Sequence of chain 1.A:
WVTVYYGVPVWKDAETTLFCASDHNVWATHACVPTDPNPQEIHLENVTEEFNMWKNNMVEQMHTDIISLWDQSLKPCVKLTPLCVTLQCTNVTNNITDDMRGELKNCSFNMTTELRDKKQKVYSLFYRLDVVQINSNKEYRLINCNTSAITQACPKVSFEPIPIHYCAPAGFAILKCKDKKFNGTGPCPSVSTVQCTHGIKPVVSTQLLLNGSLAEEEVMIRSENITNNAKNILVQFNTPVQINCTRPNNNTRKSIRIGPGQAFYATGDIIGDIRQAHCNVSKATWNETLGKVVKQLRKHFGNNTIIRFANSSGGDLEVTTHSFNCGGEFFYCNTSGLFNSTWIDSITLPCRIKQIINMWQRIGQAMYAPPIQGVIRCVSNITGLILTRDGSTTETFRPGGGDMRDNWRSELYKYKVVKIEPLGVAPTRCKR

Binding-site contacts:
Ligand atom O5 contacts residue ASN93 of chain 1.A at 2.4 Å (h-bond).
Ligand atom O7 contacts residue ASN93 of chain 1.A at 4.4 Å.
Ligand atom N2 contacts residue GLU92 of chain 1.A at 3.7 Å.
Ligand atom C8 contacts residue GLU92 of chain 1.A at 3.8 Å.
Ligand atom C8 contacts residue GLY13 of chain 1.B at 4.5 Å.
Ligand atom C4 contacts residue ASN93 of chain 1.A at 4.1 Å.
Ligand atom C3 contacts residue ASN93 of chain 1.A at 3.6 Å.
Ligand atom O7 contacts residue SER17 of chain 1.B at 3.3 Å (h-bond).
Ligand atom N2 contacts residue ASN93 of chain 1.A at 2.7 Å (h-bond).
Ligand atom C8 contacts residue SER17 of chain 1.B at 3.2 Å.
Ligand atom C7 contacts residue SER17 of chain 1.B at 3.5 Å.
Ligand atom C7 contacts residue ASN93 of chain 1.A at 3.8 Å.
Ligand atom C5 contacts residue ASN93 of chain 1.A at 3.6 Å.
Ligand atom C7 contacts residue GLU92 of chain 1.A at 4.3 Å.
Ligand atom C2 contacts residue ASN93 of chain 1.A at 2.3 Å.
Ligand atom C1 contacts residue ASN93 of chain 1.A at 1.4 Å.

Sequence of chain 1.B:
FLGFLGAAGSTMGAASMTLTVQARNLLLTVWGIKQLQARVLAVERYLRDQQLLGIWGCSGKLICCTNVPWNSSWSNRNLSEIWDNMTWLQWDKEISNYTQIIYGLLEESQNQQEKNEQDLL

A protein and the small-molecule ligand that binds it are described below.
Small molecule (SMILES): CC(=O)N[C@@H]1[C@@H](O)[C@H](O)[C@@H](CO)O[C@H]1O